Binding-site contacts:
Ligand atom CAN contacts residue HIS11 of chain 1.B at 3.3 Å.
Ligand atom CAR contacts residue THR97 of chain 1.A at 3.2 Å.
Ligand atom OAT contacts residue PO41 of chain 1.G at 3.7 Å.
Ligand atom CAX contacts residue PHE165 of chain 1.A at 3.7 Å (hydrophobic).
Ligand atom CBA contacts residue GLN169 of chain 1.A at 3.6 Å.
Ligand atom NAS contacts residue PHE165 of chain 1.A at 3.5 Å.
Ligand atom OAB contacts residue GLU199 of chain 1.A at 3.3 Å.
Ligand atom OAT contacts residue THR97 of chain 1.A at 3.5 Å (h-bond).
Ligand atom CBA contacts residue GLY99 of chain 1.A at 3.5 Å.
Ligand atom CBB contacts residue TYR198 of chain 1.A at 3.5 Å (hydrophobic).
Ligand atom CAP contacts residue PHE10 of chain 1.B at 3.4 Å (hydrophobic).
Ligand atom CAM contacts residue ILE223 of chain 1.A at 3.7 Å (hydrophobic).
Ligand atom CAQ contacts residue THR98 of chain 1.A at 3.8 Å.
Ligand atom CAL contacts residue PHE165 of chain 1.A at 3.8 Å (hydrophobic).
Ligand atom OAB contacts residue GLN169 of chain 1.A at 2.7 Å (h-bond).
Ligand atom NAS contacts residue TYR198 of chain 1.A at 3.7 Å.
Ligand atom OAC contacts residue HIS11 of chain 1.B at 2.6 Å (h-bond).
Ligand atom CAQ contacts residue ILE223 of chain 1.A at 3.7 Å (hydrophobic).
Ligand atom CBB contacts residue PHE165 of chain 1.A at 3.8 Å (hydrophobic).
Ligand atom NAS contacts residue GLN169 of chain 1.A at 2.7 Å (h-bond).
Ligand atom OAA contacts residue ARG171 of chain 1.A at 2.7 Å (salt-bridge).
Ligand atom OAA contacts residue GLY99 of chain 1.A at 3.6 Å.
Ligand atom CAO contacts residue MET200 of chain 1.A at 3.8 Å (hydrophobic).
Ligand atom CBA contacts residue PHE165 of chain 1.A at 3.6 Å (hydrophobic).
Ligand atom CAK contacts residue ARG171 of chain 1.A at 3.5 Å.
Ligand atom CAJ contacts residue MET237 of chain 1.A at 3.7 Å (hydrophobic).
Ligand atom CAG contacts residue MET237 of chain 1.A at 3.6 Å (hydrophobic).
Ligand atom CAM contacts residue PHE165 of chain 1.A at 3.8 Å (hydrophobic).
Ligand atom CBA contacts residue ARG171 of chain 1.A at 3.7 Å.
Ligand atom OAB contacts residue MET200 of chain 1.A at 3.4 Å.
Ligand atom OAA contacts residue GLN169 of chain 1.A at 3.5 Å (h-bond).
Ligand atom NBC contacts residue THR97 of chain 1.A at 3.8 Å.
Ligand atom CAZ contacts residue GLY99 of chain 1.A at 3.4 Å.
Ligand atom CAQ contacts residue GLY99 of chain 1.A at 3.8 Å.
Ligand atom OAB contacts residue TYR198 of chain 1.A at 3.7 Å.
Ligand atom CAV contacts residue PHE10 of chain 1.B at 3.7 Å (hydrophobic).
Ligand atom CAY contacts residue THR98 of chain 1.A at 3.7 Å.
Ligand atom CBB contacts residue GLN169 of chain 1.A at 3.4 Å.
Ligand atom CAI contacts residue PHE10 of chain 1.B at 3.4 Å (hydrophobic).
Ligand atom CAZ contacts residue THR98 of chain 1.A at 3.6 Å.

Sequence of chain 1.A:
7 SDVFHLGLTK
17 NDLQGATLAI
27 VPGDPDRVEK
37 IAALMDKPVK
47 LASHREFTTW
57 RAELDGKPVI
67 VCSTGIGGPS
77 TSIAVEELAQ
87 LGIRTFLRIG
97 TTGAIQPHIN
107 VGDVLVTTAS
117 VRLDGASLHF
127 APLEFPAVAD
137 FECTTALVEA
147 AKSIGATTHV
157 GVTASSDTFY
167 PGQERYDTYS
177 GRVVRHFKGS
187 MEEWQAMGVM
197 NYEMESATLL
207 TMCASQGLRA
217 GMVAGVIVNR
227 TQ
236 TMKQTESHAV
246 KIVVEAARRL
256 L

The small molecule below binds the protein below.
Small molecule (SMILES): O=c1[nH]c(=O)n(COCCO)cc1Cc1cccc(OCc2ccccc2)c1

Sequence of chain 1.B:
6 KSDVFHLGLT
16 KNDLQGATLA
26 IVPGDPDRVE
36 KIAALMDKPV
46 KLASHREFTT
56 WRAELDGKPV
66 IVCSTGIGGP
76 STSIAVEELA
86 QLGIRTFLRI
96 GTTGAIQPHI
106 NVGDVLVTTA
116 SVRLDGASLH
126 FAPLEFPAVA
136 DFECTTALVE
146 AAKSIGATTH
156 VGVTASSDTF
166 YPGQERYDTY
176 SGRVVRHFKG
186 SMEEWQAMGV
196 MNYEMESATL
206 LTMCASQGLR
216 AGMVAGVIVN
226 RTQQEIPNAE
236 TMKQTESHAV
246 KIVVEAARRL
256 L